Binding-site contacts:
Ligand atom NP2 contacts residue YXS1 of chain 2.B at 0.0 Å (h-bond).
Ligand atom O11 contacts residue YXS1 of chain 2.B at 0.0 Å (h-bond).
Ligand atom P1 contacts residue YXS1 of chain 2.B at 0.0 Å.
Ligand atom O12 contacts residue YXS1 of chain 2.B at 0.0 Å (h-bond).
Ligand atom CP6 contacts residue YXS1 of chain 2.B at 0.0 Å.
Ligand atom NP1 contacts residue YXS1 of chain 2.B at 0.0 Å (h-bond).
Ligand atom CP4 contacts residue YXS1 of chain 2.B at 0.0 Å.
Ligand atom CS2 contacts residue YXS1 of chain 2.B at 0.2 Å.
Ligand atom CPB contacts residue YXS1 of chain 2.B at 0.0 Å.
Ligand atom OP1 contacts residue YXS1 of chain 2.B at 0.0 Å (h-bond).
Ligand atom O22 contacts residue YXS1 of chain 2.B at 0.0 Å (h-bond).
Ligand atom O5' contacts residue YXS1 of chain 2.B at 0.0 Å (h-bond).
Ligand atom OS4 contacts residue YXS1 of chain 2.B at 0.0 Å (h-bond).
Ligand atom CP1 contacts residue YXS1 of chain 2.B at 0.0 Å.
Ligand atom OP1 contacts residue ASN263 of chain 2.A at 2.9 Å (h-bond).
Ligand atom OP2 contacts residue YXS1 of chain 2.B at 0.0 Å (h-bond).
Ligand atom CS3 contacts residue YXS1 of chain 2.B at 1.5 Å.
Ligand atom S contacts residue YXS1 of chain 2.B at 0.0 Å (h-bond).
Ligand atom O6 contacts residue YXS1 of chain 2.B at 0.0 Å (h-bond).
Ligand atom OS5 contacts residue YXS1 of chain 2.B at 0.0 Å (h-bond).
Ligand atom CP2 contacts residue YXS1 of chain 2.B at 0.0 Å.
Ligand atom CP3 contacts residue YXS1 of chain 2.B at 0.0 Å.
Ligand atom OS5 contacts residue ASN216 of chain 2.A at 1.8 Å (h-bond).
Ligand atom OS1 contacts residue YXS1 of chain 2.B at 0.3 Å (h-bond).
Ligand atom CP7 contacts residue YXS1 of chain 2.B at 0.0 Å.
Ligand atom P2 contacts residue YXS1 of chain 2.B at 0.0 Å.
Ligand atom CP8 contacts residue YXS1 of chain 2.B at 0.0 Å.
Ligand atom CP5 contacts residue YXS1 of chain 2.B at 0.0 Å.
Ligand atom OS4 contacts residue PHE223 of chain 2.A at 2.5 Å (h-bond).
Ligand atom NP1 contacts residue PHE65 of chain 2.A at 3.0 Å (h-bond).
Ligand atom O21 contacts residue YXS1 of chain 2.B at 0.0 Å (h-bond).
Ligand atom O5' contacts residue LYS155 of chain 2.A at 2.5 Å (salt-bridge).
Ligand atom CS1 contacts residue YXS1 of chain 2.B at 0.2 Å.
Ligand atom OP3 contacts residue LEU261 of chain 2.A at 2.7 Å (h-bond).
Ligand atom CP9 contacts residue YXS1 of chain 2.B at 0.0 Å.
Ligand atom SS4 contacts residue YXS1 of chain 2.B at 0.0 Å (h-bond).
Ligand atom CPA contacts residue YXS1 of chain 2.B at 0.0 Å.
Ligand atom OP3 contacts residue YXS1 of chain 2.B at 0.0 Å (h-bond).
Ligand atom O56 contacts residue YXS1 of chain 2.B at 0.0 Å (h-bond).
Ligand atom O7 contacts residue YXS1 of chain 2.B at 0.0 Å (h-bond).

The protein below binds the small molecule below.
Small molecule (SMILES): C[C@H](C(=O)SCCNC(=O)CCNC(=O)[C@H](O)C(C)(C)COP(=O)(O)OP(=O)(O)OC[C@H]1O[C@@H](n2cnc3c(N)ncnc32)[C@H](O)[C@@H]1OP(=O)(O)O)S(=O)(=O)O

Sequence of chain 2.A:
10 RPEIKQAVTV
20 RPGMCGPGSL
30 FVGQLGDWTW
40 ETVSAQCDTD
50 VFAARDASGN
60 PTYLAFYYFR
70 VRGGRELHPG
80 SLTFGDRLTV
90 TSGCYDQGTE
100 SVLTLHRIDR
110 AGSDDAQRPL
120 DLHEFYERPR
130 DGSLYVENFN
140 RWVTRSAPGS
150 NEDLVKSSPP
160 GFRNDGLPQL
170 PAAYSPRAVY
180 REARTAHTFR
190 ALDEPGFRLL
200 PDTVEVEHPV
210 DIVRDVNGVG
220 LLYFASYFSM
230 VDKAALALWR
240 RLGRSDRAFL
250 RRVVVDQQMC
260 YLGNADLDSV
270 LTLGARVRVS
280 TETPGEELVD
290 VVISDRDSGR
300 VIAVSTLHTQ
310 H

Sequence of chain 1.A:
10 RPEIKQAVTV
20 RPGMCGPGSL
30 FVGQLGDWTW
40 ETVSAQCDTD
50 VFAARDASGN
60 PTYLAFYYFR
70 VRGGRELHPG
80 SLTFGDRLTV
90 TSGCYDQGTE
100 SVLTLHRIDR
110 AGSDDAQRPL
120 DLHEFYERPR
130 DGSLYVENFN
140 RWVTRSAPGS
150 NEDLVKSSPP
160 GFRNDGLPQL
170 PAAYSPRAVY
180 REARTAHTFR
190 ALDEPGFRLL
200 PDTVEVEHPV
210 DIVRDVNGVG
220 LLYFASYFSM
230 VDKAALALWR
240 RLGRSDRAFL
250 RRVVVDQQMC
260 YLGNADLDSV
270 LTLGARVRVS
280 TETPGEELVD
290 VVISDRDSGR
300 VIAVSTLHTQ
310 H